Sequence of chain 1.A:
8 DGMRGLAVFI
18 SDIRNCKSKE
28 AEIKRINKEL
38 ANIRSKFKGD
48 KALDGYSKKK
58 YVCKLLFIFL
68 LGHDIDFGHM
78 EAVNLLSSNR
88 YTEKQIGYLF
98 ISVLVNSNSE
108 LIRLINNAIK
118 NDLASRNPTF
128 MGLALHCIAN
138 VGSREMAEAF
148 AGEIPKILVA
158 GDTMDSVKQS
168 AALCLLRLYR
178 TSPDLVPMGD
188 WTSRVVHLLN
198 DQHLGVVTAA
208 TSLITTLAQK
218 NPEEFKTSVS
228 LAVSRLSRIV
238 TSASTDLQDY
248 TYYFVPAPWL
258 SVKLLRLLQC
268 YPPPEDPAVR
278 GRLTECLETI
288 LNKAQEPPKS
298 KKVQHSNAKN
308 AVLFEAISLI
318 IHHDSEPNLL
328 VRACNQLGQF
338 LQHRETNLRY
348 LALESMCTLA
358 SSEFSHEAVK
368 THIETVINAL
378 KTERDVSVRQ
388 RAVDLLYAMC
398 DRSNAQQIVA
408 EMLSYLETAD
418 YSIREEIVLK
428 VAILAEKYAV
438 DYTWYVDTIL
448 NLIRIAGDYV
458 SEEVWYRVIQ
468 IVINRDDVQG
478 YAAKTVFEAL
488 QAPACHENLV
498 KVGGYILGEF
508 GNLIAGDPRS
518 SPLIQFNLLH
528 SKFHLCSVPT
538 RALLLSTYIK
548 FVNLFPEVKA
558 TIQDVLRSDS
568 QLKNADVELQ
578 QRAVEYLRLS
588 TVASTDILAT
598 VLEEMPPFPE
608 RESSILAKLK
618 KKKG

Sequence of chain 1.G:
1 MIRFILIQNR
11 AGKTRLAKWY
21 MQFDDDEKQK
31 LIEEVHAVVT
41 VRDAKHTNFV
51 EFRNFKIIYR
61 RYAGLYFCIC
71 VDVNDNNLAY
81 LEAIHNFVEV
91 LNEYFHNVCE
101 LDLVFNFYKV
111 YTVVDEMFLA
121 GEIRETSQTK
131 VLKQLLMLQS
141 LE

Binding-site contacts:
Ligand atom CD1 contacts residue VAL98 of chain 1.G at 3.7 Å (hydrophobic).
Ligand atom NH1 contacts residue ASN97 of chain 1.G at 3.0 Å (h-bond).
Ligand atom CA contacts residue VAL98 of chain 1.G at 4.1 Å (hydrophobic).
Ligand atom O contacts residue CYS99 of chain 1.G at 3.7 Å.
Ligand atom O contacts residue LEU101 of chain 1.G at 3.7 Å.
Ligand atom O contacts residue ALA63 of chain 1.G at 4.0 Å.
Ligand atom O contacts residue GLU100 of chain 1.G at 3.0 Å (salt-bridge).
Ligand atom CA contacts residue VAL98 of chain 1.G at 3.4 Å (hydrophobic).
Ligand atom CD contacts residue LEU101 of chain 1.G at 3.4 Å (hydrophobic).
Ligand atom CB contacts residue TYR62 of chain 1.G at 3.9 Å (hydrophobic).
Ligand atom C contacts residue CYS99 of chain 1.G at 4.1 Å (hydrophobic).
Ligand atom CD2 contacts residue ALA63 of chain 1.G at 3.8 Å (hydrophobic).
Ligand atom CB contacts residue VAL98 of chain 1.G at 4.0 Å (hydrophobic).
Ligand atom CA contacts residue ALA63 of chain 1.G at 4.1 Å (hydrophobic).
Ligand atom CD2 contacts residue GLU100 of chain 1.G at 4.1 Å.
Ligand atom CA contacts residue GLU100 of chain 1.G at 4.0 Å.
Ligand atom CA contacts residue CYS99 of chain 1.G at 3.9 Å (hydrophobic).
Ligand atom O contacts residue CYS99 of chain 1.G at 3.3 Å.
Ligand atom CD2 contacts residue CYS99 of chain 1.G at 4.1 Å (hydrophobic).
Ligand atom CB contacts residue VAL98 of chain 1.G at 3.8 Å (hydrophobic).
Ligand atom O contacts residue CYS99 of chain 1.G at 3.6 Å.
Ligand atom CD contacts residue ALA63 of chain 1.G at 4.1 Å (hydrophobic).
Ligand atom O contacts residue ALA63 of chain 1.G at 4.0 Å.
Ligand atom N contacts residue VAL98 of chain 1.G at 3.0 Å (h-bond).
Ligand atom C contacts residue VAL98 of chain 1.G at 3.7 Å (hydrophobic).
Ligand atom CB contacts residue LEU101 of chain 1.G at 4.0 Å (hydrophobic).
Ligand atom NE2 contacts residue LEU101 of chain 1.G at 3.4 Å.
Ligand atom CG2 contacts residue LEU101 of chain 1.G at 3.6 Å (hydrophobic).
Ligand atom C contacts residue GLU100 of chain 1.G at 4.0 Å.
Ligand atom CB contacts residue GLU100 of chain 1.G at 4.0 Å.
Ligand atom CG contacts residue LEU101 of chain 1.G at 3.6 Å (hydrophobic).
Ligand atom C contacts residue CYS99 of chain 1.G at 3.6 Å (hydrophobic).
Ligand atom CG contacts residue VAL98 of chain 1.G at 3.6 Å (hydrophobic).
Ligand atom CD1 contacts residue ASN92 of chain 1.G at 3.4 Å.
Ligand atom O contacts residue TYR62 of chain 1.G at 3.7 Å.
Ligand atom CD2 contacts residue HIS85 of chain 1.G at 4.1 Å.
Ligand atom O contacts residue ALA63 of chain 1.G at 3.9 Å.
Ligand atom CD2 contacts residue TYR62 of chain 1.G at 3.9 Å (hydrophobic).
Ligand atom CD2 contacts residue LEU65 of chain 1.G at 4.0 Å (hydrophobic).
Ligand atom OE1 contacts residue LEU101 of chain 1.G at 3.6 Å.

The small molecule below binds the protein below.
Small molecule (SMILES): CC[C@H](C)[C@H](NC(=O)[C@H](CCC(N)=O)NC(=O)[C@H](COP(=O)(O)O)NC(=O)[C@@H](N)CCSC)C(=O)N[C@@H](CCCCN)C(=O)N[C@@H](CCCN=C(N)N)C(=O)N[C@@H](CC(C)C)C(=O)N[C@@H](CC(C)C)C(=O)N[C@H](C=O)CO